The small molecule below binds the protein below.
Small molecule (SMILES): NS(=O)(=O)c1cc([N+](=O)[O-])ccc1Cl

Sequence of chain 1.A:
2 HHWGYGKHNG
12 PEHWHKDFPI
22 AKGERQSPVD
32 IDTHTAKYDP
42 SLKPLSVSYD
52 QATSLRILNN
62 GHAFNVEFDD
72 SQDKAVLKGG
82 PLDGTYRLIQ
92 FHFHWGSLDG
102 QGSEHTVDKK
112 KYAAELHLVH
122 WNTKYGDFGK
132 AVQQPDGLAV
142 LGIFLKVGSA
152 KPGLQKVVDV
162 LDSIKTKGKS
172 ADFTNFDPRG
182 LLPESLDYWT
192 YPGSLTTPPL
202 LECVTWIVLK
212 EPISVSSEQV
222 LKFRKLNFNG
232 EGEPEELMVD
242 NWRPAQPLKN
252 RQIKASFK

Binding-site contacts:
Ligand atom N1 contacts residue THR197 of chain 1.A at 2.7 Å (h-bond).
Ligand atom S1 contacts residue HIS118 of chain 1.A at 3.9 Å.
Ligand atom O1 contacts residue HIS118 of chain 1.A at 3.3 Å (h-bond).
Ligand atom N1 contacts residue HIS118 of chain 1.A at 3.4 Å (h-bond).
Ligand atom C3 contacts residue ZN1 of chain 1.B at 4.0 Å.
Ligand atom C5 contacts residue VAL120 of chain 1.A at 4.0 Å (hydrophobic).
Ligand atom S1 contacts residue ZN1 of chain 1.B at 3.0 Å.
Ligand atom O1 contacts residue TRP207 of chain 1.A at 3.8 Å.
Ligand atom S1 contacts residue HIS93 of chain 1.A at 3.9 Å.
Ligand atom CL contacts residue VAL141 of chain 1.A at 3.7 Å.
Ligand atom O3 contacts residue HIS63 of chain 1.A at 3.4 Å (h-bond).
Ligand atom C4 contacts residue ZN1 of chain 1.B at 4.0 Å.
Ligand atom N1 contacts residue ZN1 of chain 1.B at 2.0 Å.
Ligand atom O4 contacts residue THR198 of chain 1.A at 2.8 Å (h-bond).
Ligand atom CL contacts residue VAL120 of chain 1.A at 3.8 Å.
Ligand atom O1 contacts residue VAL120 of chain 1.A at 4.0 Å.
Ligand atom N2 contacts residue THR198 of chain 1.A at 3.6 Å (h-bond).
Ligand atom O1 contacts residue VAL141 of chain 1.A at 3.9 Å.
Ligand atom C2 contacts residue THR198 of chain 1.A at 3.6 Å.
Ligand atom O3 contacts residue GLN91 of chain 1.A at 3.7 Å.
Ligand atom O4 contacts residue HIS63 of chain 1.A at 2.7 Å (h-bond).
Ligand atom C1 contacts residue GLN91 of chain 1.A at 3.9 Å.
Ligand atom N1 contacts residue HIS95 of chain 1.A at 3.4 Å (h-bond).
Ligand atom CL contacts residue LEU139 of chain 1.A at 4.0 Å.
Ligand atom O3 contacts residue ASN61 of chain 1.A at 3.9 Å.
Ligand atom O1 contacts residue HIS93 of chain 1.A at 3.4 Å.
Ligand atom C5 contacts residue LEU196 of chain 1.A at 3.8 Å (hydrophobic).
Ligand atom O1 contacts residue ZN1 of chain 1.B at 2.9 Å.
Ligand atom S1 contacts residue THR197 of chain 1.A at 3.9 Å.
Ligand atom O2 contacts residue LEU196 of chain 1.A at 3.2 Å.
Ligand atom CL contacts residue LEU196 of chain 1.A at 3.8 Å.
Ligand atom C4 contacts residue HIS93 of chain 1.A at 3.7 Å.
Ligand atom N1 contacts residue HIS93 of chain 1.A at 3.4 Å (h-bond).
Ligand atom C3 contacts residue THR198 of chain 1.A at 3.5 Å.
Ligand atom C3 contacts residue HIS93 of chain 1.A at 3.5 Å.
Ligand atom O3 contacts residue ASN66 of chain 1.A at 3.8 Å.
Ligand atom C6 contacts residue LEU196 of chain 1.A at 4.0 Å (hydrophobic).
Ligand atom O2 contacts residue THR197 of chain 1.A at 3.0 Å (h-bond).
Ligand atom O2 contacts residue TRP207 of chain 1.A at 3.6 Å.
Ligand atom N2 contacts residue HIS63 of chain 1.A at 3.5 Å (h-bond).